A small-molecule ligand and the protein it binds are described below.
Small molecule (SMILES): CC(=O)N[C@@H]1[C@@H](O)[C@H](O)[C@@H](CO)O[C@H]1O

Binding-site contacts:
Ligand atom N2 contacts residue GLU72 of chain 3.B at 4.2 Å.
Ligand atom C8 contacts residue GLU74 of chain 3.B at 4.5 Å.
Ligand atom C8 contacts residue LYS75 of chain 3.B at 3.9 Å.
Ligand atom C2 contacts residue ASN82 of chain 3.B at 2.1 Å.
Ligand atom O5 contacts residue ASN82 of chain 3.B at 2.4 Å (h-bond).
Ligand atom O7 contacts residue ASN79 of chain 3.B at 3.3 Å (h-bond).
Ligand atom O7 contacts residue GLU72 of chain 3.B at 3.8 Å.
Ligand atom C5 contacts residue ASN82 of chain 3.B at 3.6 Å.
Ligand atom C7 contacts residue ASN79 of chain 3.B at 3.6 Å.
Ligand atom C8 contacts residue GLU72 of chain 3.B at 3.4 Å.
Ligand atom C7 contacts residue ASN82 of chain 3.B at 3.5 Å.
Ligand atom O7 contacts residue ASN82 of chain 3.B at 4.0 Å.
Ligand atom C7 contacts residue GLY78 of chain 3.B at 4.4 Å.
Ligand atom O7 contacts residue LYS75 of chain 3.B at 2.8 Å (salt-bridge).
Ligand atom C8 contacts residue GLY78 of chain 3.B at 3.7 Å.
Ligand atom N2 contacts residue ASN82 of chain 3.B at 2.6 Å (h-bond).
Ligand atom C7 contacts residue LYS75 of chain 3.B at 3.7 Å.
Ligand atom C1 contacts residue ASN82 of chain 3.B at 1.4 Å.
Ligand atom C3 contacts residue ASN82 of chain 3.B at 3.5 Å.
Ligand atom N2 contacts residue ASN79 of chain 3.B at 4.5 Å.
Ligand atom N2 contacts residue GLY78 of chain 3.B at 4.3 Å.
Ligand atom C7 contacts residue GLU72 of chain 3.B at 3.6 Å.
Ligand atom C8 contacts residue ASN79 of chain 3.B at 3.7 Å.
Ligand atom O3 contacts residue GLU72 of chain 3.B at 3.6 Å.
Ligand atom C4 contacts residue ASN82 of chain 3.B at 4.0 Å.

Sequence of chain 3.B:
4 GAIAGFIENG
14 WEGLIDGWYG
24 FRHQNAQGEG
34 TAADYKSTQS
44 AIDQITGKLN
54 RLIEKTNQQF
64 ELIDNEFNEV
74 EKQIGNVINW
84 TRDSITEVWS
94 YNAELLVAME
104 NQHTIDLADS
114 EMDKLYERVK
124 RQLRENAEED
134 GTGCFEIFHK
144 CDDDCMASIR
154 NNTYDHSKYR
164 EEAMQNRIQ